This small molecule binds to this protein.
Small molecule (SMILES): CCO/N=C/c1ccc(OCC[C@@H](C)CCN2CCN(c3ccncc3)C2=O)cc1

Sequence of chain 45.C:
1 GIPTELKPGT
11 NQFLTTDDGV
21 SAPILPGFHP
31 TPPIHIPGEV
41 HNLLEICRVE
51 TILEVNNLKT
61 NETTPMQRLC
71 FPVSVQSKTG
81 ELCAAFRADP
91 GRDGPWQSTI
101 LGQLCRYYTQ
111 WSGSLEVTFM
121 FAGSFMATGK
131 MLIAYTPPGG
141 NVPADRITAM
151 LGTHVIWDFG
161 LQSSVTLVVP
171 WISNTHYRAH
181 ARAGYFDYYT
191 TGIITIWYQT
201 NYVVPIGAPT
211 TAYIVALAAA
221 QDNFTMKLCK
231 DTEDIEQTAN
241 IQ

Sequence of chain 41.C:
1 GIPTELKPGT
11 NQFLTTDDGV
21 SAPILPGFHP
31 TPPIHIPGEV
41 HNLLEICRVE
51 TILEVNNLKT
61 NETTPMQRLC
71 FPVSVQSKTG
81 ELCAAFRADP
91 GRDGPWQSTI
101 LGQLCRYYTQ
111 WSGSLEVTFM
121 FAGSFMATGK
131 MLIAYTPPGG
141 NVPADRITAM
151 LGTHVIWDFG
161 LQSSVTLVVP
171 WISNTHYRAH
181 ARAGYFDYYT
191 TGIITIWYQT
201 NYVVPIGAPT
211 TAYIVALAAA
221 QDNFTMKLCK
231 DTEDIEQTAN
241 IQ

Binding-site contacts:
Ligand atom CAM contacts residue TYR155 of chain 45.A at 3.9 Å (hydrophobic).
Ligand atom CAP contacts residue LEU113 of chain 45.A at 3.6 Å (hydrophobic).
Ligand atom OAC contacts residue LEU113 of chain 45.A at 3.4 Å (h-bond).
Ligand atom CAK contacts residue PHE135 of chain 45.A at 3.3 Å (hydrophobic).
Ligand atom CAQ contacts residue LEU113 of chain 45.A at 3.6 Å (hydrophobic).
Ligand atom OAC contacts residue ASP112 of chain 45.A at 3.8 Å.
Ligand atom CAG contacts residue GLN202 of chain 45.A at 3.5 Å.
Ligand atom CAE contacts residue ASN228 of chain 45.A at 3.6 Å.
Ligand atom CBA contacts residue TRP203 of chain 45.A at 3.8 Å (hydrophobic).
Ligand atom OAW contacts residue MET195 of chain 45.A at 3.4 Å.
Ligand atom CBA contacts residue ASN228 of chain 45.A at 3.7 Å.
Ligand atom CAR contacts residue TYR201 of chain 45.A at 3.5 Å (hydrophobic).
Ligand atom CAL contacts residue TYR155 of chain 45.A at 3.4 Å (hydrophobic).
Ligand atom CAE contacts residue GLN202 of chain 45.A at 3.6 Å.
Ligand atom CAA contacts residue PRO177 of chain 45.A at 3.2 Å (hydrophobic).
Ligand atom CAN contacts residue PHE135 of chain 45.A at 3.8 Å (hydrophobic).
Ligand atom CAH contacts residue MET114 of chain 45.A at 3.5 Å (hydrophobic).
Ligand atom CAX contacts residue ASN228 of chain 45.A at 3.8 Å.
Ligand atom NAT contacts residue TYR155 of chain 45.A at 3.9 Å.
Ligand atom NBD contacts residue ASN228 of chain 45.A at 3.7 Å.
Ligand atom CAG contacts residue TRP203 of chain 45.A at 3.7 Å (hydrophobic).
Ligand atom CAG contacts residue ASN228 of chain 45.A at 3.3 Å.
Ligand atom CAS contacts residue TRP203 of chain 45.A at 3.4 Å (hydrophobic).
Ligand atom CAS contacts residue ASN228 of chain 45.A at 3.5 Å.
Ligand atom CAO contacts residue MET230 of chain 45.A at 3.6 Å (hydrophobic).
Ligand atom CAR contacts residue ASN228 of chain 45.A at 3.7 Å.
Ligand atom CAF contacts residue MET114 of chain 45.A at 3.1 Å (hydrophobic).
Ligand atom CAA contacts residue VAL179 of chain 45.A at 3.5 Å (hydrophobic).
Ligand atom CBB contacts residue LEU113 of chain 45.A at 3.7 Å (hydrophobic).
Ligand atom CAZ contacts residue ILE111 of chain 45.A at 3.9 Å (hydrophobic).
Ligand atom CAJ contacts residue TYR155 of chain 45.A at 3.5 Å (hydrophobic).
Ligand atom NBD contacts residue TRP203 of chain 45.A at 3.6 Å.
Ligand atom CAS contacts residue TYR201 of chain 45.A at 3.9 Å (hydrophobic).
Ligand atom CAI contacts residue PHE135 of chain 45.A at 3.5 Å (hydrophobic).
Ligand atom CAD contacts residue PHE137 of chain 45.A at 3.9 Å (hydrophobic).
Ligand atom CAL contacts residue ILE111 of chain 45.A at 3.9 Å (hydrophobic).
Ligand atom NAU contacts residue MET114 of chain 45.A at 3.9 Å.
Ligand atom CAN contacts residue ILE111 of chain 45.A at 3.8 Å (hydrophobic).
Ligand atom CAF contacts residue ASP112 of chain 45.A at 3.9 Å.
Ligand atom NBC contacts residue ASN228 of chain 45.A at 3.7 Å.

Sequence of chain 45.A:
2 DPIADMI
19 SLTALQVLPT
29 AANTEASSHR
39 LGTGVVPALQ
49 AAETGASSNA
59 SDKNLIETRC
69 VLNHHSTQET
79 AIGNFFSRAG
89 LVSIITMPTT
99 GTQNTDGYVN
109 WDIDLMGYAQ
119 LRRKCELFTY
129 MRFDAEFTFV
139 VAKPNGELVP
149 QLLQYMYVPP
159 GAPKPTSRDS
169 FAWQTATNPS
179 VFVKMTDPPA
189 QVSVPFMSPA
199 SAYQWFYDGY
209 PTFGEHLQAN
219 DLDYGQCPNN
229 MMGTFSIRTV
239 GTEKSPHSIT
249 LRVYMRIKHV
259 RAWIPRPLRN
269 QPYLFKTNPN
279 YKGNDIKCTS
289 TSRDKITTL